Binding-site contacts:
Ligand atom C17 contacts residue ILE139 of chain 1.B at 3.5 Å (hydrophobic).
Ligand atom C1 contacts residue VAL90 of chain 1.B at 3.7 Å (hydrophobic).
Ligand atom C4 contacts residue ILE139 of chain 1.B at 3.8 Å (hydrophobic).
Ligand atom F1 contacts residue ILE131 of chain 1.B at 3.3 Å.
Ligand atom C6 contacts residue ASP53 of chain 1.B at 3.6 Å.
Ligand atom N contacts residue SER56 of chain 1.B at 3.8 Å.
Ligand atom O contacts residue ASN58 of chain 1.B at 3.3 Å.
Ligand atom C7 contacts residue ASP53 of chain 1.B at 3.5 Å.
Ligand atom F2 contacts residue PHE129 of chain 1.B at 3.3 Å.
Ligand atom O1 contacts residue TYR92 of chain 1.B at 3.6 Å.
Ligand atom N4 contacts residue ASP249 of chain 1.B at 2.9 Å (salt-bridge).
Ligand atom C16 contacts residue ILE139 of chain 1.B at 3.8 Å (hydrophobic).
Ligand atom C contacts residue TRP97 of chain 1.B at 3.8 Å (hydrophobic).
Ligand atom C4 contacts residue SER56 of chain 1.B at 3.8 Å.
Ligand atom N4 contacts residue ASP53 of chain 1.B at 2.9 Å (salt-bridge).
Ligand atom C12 contacts residue ILE139 of chain 1.B at 3.7 Å (hydrophobic).
Ligand atom C8 contacts residue THR252 of chain 1.B at 3.2 Å.
Ligand atom F2 contacts residue TYR92 of chain 1.B at 2.9 Å.
Ligand atom C14 contacts residue GLY251 of chain 1.B at 3.5 Å.
Ligand atom C16 contacts residue PHE129 of chain 1.B at 3.6 Å (hydrophobic).
Ligand atom O contacts residue TRP97 of chain 1.B at 3.5 Å.
Ligand atom C3 contacts residue SER56 of chain 1.B at 3.6 Å.
Ligand atom C2 contacts residue SER56 of chain 1.B at 3.6 Å.
Ligand atom C5 contacts residue ASP53 of chain 1.B at 3.5 Å.
Ligand atom C8 contacts residue ASP249 of chain 1.B at 3.5 Å.
Ligand atom O contacts residue SER56 of chain 1.B at 3.8 Å.
Ligand atom C4 contacts residue ASN58 of chain 1.B at 3.4 Å.
Ligand atom F contacts residue ARG149 of chain 1.B at 3.7 Å.
Ligand atom C5 contacts residue ILE139 of chain 1.B at 3.8 Å (hydrophobic).
Ligand atom C10 contacts residue TYR92 of chain 1.B at 3.8 Å (hydrophobic).
Ligand atom C13 contacts residue GLY251 of chain 1.B at 3.3 Å.
Ligand atom C18 contacts residue VAL90 of chain 1.B at 3.6 Å (hydrophobic).
Ligand atom N1 contacts residue SER56 of chain 1.B at 3.5 Å (h-bond).
Ligand atom N1 contacts residue TRP97 of chain 1.B at 3.6 Å (h-bond).
Ligand atom N4 contacts residue GLY251 of chain 1.B at 3.6 Å.
Ligand atom F1 contacts residue TRP136 of chain 1.B at 3.1 Å.
Ligand atom F contacts residue ASN58 of chain 1.B at 3.1 Å.
Ligand atom N3 contacts residue ASP53 of chain 1.B at 2.7 Å (salt-bridge).
Ligand atom F contacts residue TRP97 of chain 1.B at 3.5 Å.
Ligand atom C3 contacts residue TRP97 of chain 1.B at 3.4 Å (hydrophobic).

Sequence of chain 1.B:
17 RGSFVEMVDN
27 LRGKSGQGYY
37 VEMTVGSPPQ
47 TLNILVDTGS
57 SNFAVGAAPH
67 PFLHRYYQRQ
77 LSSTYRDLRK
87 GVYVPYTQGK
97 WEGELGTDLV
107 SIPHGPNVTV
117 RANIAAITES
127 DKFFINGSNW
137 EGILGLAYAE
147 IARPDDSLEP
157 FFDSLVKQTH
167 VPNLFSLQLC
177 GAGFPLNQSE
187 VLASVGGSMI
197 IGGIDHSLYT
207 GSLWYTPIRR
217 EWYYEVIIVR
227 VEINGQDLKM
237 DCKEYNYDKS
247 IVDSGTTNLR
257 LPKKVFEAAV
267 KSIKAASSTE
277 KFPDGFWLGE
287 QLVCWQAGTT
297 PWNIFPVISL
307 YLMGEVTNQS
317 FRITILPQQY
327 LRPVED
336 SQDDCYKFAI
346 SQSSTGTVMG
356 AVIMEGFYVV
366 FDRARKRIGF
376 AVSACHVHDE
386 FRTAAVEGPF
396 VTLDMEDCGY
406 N

The small molecule below binds the protein below.
Small molecule (SMILES): [H]/N=C1\N[C@@]2(c3ccc(F)cc3F)CN(c3nc(C)c(F)c(OC)n3)C[C@H]2C(=O)N1C